Binding-site contacts:
Ligand atom O1 contacts residue MET214 of chain 25.A at 3.2 Å.
Ligand atom CM4 contacts residue TYR142 of chain 25.A at 3.9 Å (hydrophobic).
Ligand atom C1B contacts residue LEU181 of chain 25.A at 3.9 Å (hydrophobic).
Ligand atom N1A contacts residue LEU217 of chain 25.A at 3.4 Å.
Ligand atom C4 contacts residue LEU100 of chain 25.A at 3.8 Å (hydrophobic).
Ligand atom C1C contacts residue MET214 of chain 25.A at 3.4 Å (hydrophobic).
Ligand atom CM2 contacts residue ILE77 of chain 25.A at 3.9 Å (hydrophobic).
Ligand atom C4A contacts residue PHE179 of chain 25.A at 3.5 Å (hydrophobic).
Ligand atom C5 contacts residue MET214 of chain 25.A at 3.7 Å (hydrophobic).
Ligand atom CM3 contacts residue TYR190 of chain 25.A at 3.8 Å (hydrophobic).
Ligand atom O1 contacts residue LEU100 of chain 25.A at 3.8 Å.
Ligand atom N2 contacts residue LEU100 of chain 25.A at 3.8 Å.
Ligand atom C5 contacts residue LEU100 of chain 25.A at 4.0 Å (hydrophobic).
Ligand atom N1A contacts residue PHE179 of chain 25.A at 3.2 Å.
Ligand atom N1A contacts residue MET124 of chain 25.A at 3.9 Å.
Ligand atom C5B contacts residue TYR144 of chain 25.A at 3.7 Å (hydrophobic).
Ligand atom CM4 contacts residue TYR144 of chain 25.A at 3.8 Å (hydrophobic).
Ligand atom C4 contacts residue MET214 of chain 25.A at 4.0 Å (hydrophobic).
Ligand atom C6B contacts residue LEU181 of chain 25.A at 3.5 Å (hydrophobic).
Ligand atom C4 contacts residue TYR190 of chain 25.A at 3.8 Å (hydrophobic).
Ligand atom C3 contacts residue LEU100 of chain 25.A at 3.7 Å (hydrophobic).
Ligand atom N2 contacts residue MET214 of chain 25.A at 3.7 Å.
Ligand atom CM4 contacts residue VAL168 of chain 25.A at 3.9 Å (hydrophobic).
Ligand atom CM6 contacts residue LEU181 of chain 25.A at 3.8 Å (hydrophobic).
Ligand atom N3A contacts residue PHE179 of chain 25.A at 3.6 Å.
Ligand atom C1B contacts residue ILE98 of chain 25.A at 3.6 Å (hydrophobic).
Ligand atom CM6 contacts residue TYR144 of chain 25.A at 3.7 Å (hydrophobic).
Ligand atom N2A contacts residue TYR144 of chain 25.A at 4.0 Å.
Ligand atom CM2 contacts residue ILE122 of chain 25.A at 3.9 Å (hydrophobic).
Ligand atom N3A contacts residue TYR144 of chain 25.A at 3.2 Å.
Ligand atom CM6 contacts residue LEU184 of chain 25.A at 3.6 Å (hydrophobic).
Ligand atom O1B contacts residue ILE98 of chain 25.A at 3.1 Å.
Ligand atom CM4 contacts residue ALA166 of chain 25.A at 3.1 Å (hydrophobic).
Ligand atom C6B contacts residue ILE98 of chain 25.A at 3.8 Å (hydrophobic).
Ligand atom N2A contacts residue PHE179 of chain 25.A at 3.3 Å.
Ligand atom N5A contacts residue LEU217 of chain 25.A at 3.7 Å.
Ligand atom N5A contacts residue PHE179 of chain 25.A at 3.2 Å.
Ligand atom C3C contacts residue LEU181 of chain 25.A at 4.0 Å (hydrophobic).
Ligand atom C5B contacts residue LEU181 of chain 25.A at 3.6 Å (hydrophobic).
Ligand atom C4A contacts residue TYR144 of chain 25.A at 3.5 Å (hydrophobic).

The small molecule below binds the protein below.
Small molecule (SMILES): Cc1cc(CCCOc2c(C)cc(-n3nnc(C)n3)cc2C)on1

Sequence of chain 25.A:
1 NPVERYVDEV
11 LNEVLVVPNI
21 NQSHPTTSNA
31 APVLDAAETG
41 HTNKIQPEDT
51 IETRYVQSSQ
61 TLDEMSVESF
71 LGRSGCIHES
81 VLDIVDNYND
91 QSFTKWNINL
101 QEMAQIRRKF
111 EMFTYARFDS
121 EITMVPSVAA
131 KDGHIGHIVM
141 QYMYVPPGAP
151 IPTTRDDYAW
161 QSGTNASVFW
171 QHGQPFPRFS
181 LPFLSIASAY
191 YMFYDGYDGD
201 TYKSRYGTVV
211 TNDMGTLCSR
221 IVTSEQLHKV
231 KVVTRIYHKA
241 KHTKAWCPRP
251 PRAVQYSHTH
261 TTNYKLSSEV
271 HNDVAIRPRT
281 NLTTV